Sequence of chain 49.A:
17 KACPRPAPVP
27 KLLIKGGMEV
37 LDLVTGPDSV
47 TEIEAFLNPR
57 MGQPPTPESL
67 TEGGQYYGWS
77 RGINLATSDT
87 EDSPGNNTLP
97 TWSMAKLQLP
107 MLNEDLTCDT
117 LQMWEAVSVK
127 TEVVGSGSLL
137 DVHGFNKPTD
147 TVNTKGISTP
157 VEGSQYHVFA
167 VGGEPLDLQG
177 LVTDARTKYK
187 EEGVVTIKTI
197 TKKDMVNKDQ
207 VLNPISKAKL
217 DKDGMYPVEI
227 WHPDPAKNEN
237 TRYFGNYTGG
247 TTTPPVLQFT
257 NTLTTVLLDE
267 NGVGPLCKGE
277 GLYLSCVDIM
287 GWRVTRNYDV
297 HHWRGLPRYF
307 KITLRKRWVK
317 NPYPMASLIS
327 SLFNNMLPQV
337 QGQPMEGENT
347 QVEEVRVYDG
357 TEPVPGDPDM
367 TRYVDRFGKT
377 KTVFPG

Sequence of chain 49.B:
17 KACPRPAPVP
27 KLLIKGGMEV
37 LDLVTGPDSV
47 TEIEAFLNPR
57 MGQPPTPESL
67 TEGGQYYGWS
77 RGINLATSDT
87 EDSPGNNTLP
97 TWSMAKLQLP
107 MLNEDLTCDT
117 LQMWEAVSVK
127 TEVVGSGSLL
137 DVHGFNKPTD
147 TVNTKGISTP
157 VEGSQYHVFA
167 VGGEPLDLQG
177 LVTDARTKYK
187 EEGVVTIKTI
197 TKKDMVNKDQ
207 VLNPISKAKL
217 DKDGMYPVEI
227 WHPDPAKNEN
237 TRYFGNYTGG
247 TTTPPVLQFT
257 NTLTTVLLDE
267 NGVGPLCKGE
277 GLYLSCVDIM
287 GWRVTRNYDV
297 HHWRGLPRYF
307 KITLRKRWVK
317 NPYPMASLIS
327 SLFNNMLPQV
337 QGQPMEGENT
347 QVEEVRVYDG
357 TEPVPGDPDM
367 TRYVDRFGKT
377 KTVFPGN

Binding-site contacts:
Ligand atom O1B contacts residue SER89 of chain 49.A at 3.1 Å (h-bond).
Ligand atom O8 contacts residue TYR72 of chain 49.A at 4.3 Å.
Ligand atom O3 contacts residue GLY78 of chain 49.A at 3.3 Å.
Ligand atom C1 contacts residue ARG77 of chain 49.A at 3.6 Å.
Ligand atom C6 contacts residue ASN93 of chain 49.A at 3.0 Å.
Ligand atom O1B contacts residue TYR72 of chain 49.A at 4.1 Å.
Ligand atom O1A contacts residue SER89 of chain 49.A at 3.1 Å (h-bond).
Ligand atom O4 contacts residue ASN80 of chain 49.A at 4.3 Å.
Ligand atom C6 contacts residue TYR72 of chain 49.A at 4.0 Å (hydrophobic).
Ligand atom O6 contacts residue ASN93 of chain 49.A at 3.0 Å (h-bond).
Ligand atom N5 contacts residue TYR72 of chain 49.A at 3.4 Å (h-bond).
Ligand atom O4 contacts residue HIS298 of chain 49.A at 2.7 Å (h-bond).
Ligand atom C3 contacts residue GLY78 of chain 49.A at 3.6 Å.
Ligand atom C1 contacts residue TYR72 of chain 49.A at 4.1 Å (hydrophobic).
Ligand atom O1A contacts residue LYS186 of chain 49.A at 2.8 Å (salt-bridge).
Ligand atom C2 contacts residue GLY78 of chain 49.A at 3.9 Å.
Ligand atom O4 contacts residue THR291 of chain 49.A at 3.5 Å.
Ligand atom O4 contacts residue ILE79 of chain 49.A at 4.0 Å.
Ligand atom C5 contacts residue TYR72 of chain 49.A at 3.9 Å (hydrophobic).
Ligand atom O1A contacts residue GLY78 of chain 49.A at 3.2 Å (h-bond).
Ligand atom C3 contacts residue GLY78 of chain 49.A at 4.0 Å.
Ligand atom C4 contacts residue TYR72 of chain 49.A at 3.8 Å (hydrophobic).
Ligand atom O1B contacts residue ARG77 of chain 49.A at 2.9 Å (salt-bridge).
Ligand atom C3 contacts residue HIS298 of chain 49.A at 3.6 Å.
Ligand atom C4 contacts residue HIS298 of chain 49.A at 3.2 Å.
Ligand atom O4 contacts residue GLY78 of chain 49.A at 3.1 Å.
Ligand atom O10 contacts residue THR291 of chain 49.A at 4.3 Å.
Ligand atom C11 contacts residue ASP85 of chain 49.B at 4.0 Å.
Ligand atom C1 contacts residue SER89 of chain 49.A at 3.5 Å.
Ligand atom C4 contacts residue GLY78 of chain 49.A at 3.4 Å.
Ligand atom O1A contacts residue ARG77 of chain 49.A at 3.2 Å (salt-bridge).
Ligand atom C5 contacts residue ASN93 of chain 49.A at 3.6 Å.
Ligand atom C4 contacts residue ASN93 of chain 49.A at 4.2 Å.
Ligand atom C3 contacts residue VAL296 of chain 49.A at 3.7 Å (hydrophobic).
Ligand atom C1 contacts residue LYS186 of chain 49.A at 3.9 Å.
Ligand atom O8 contacts residue ARG77 of chain 49.A at 3.2 Å (salt-bridge).
Ligand atom O4 contacts residue VAL296 of chain 49.A at 3.9 Å.
Ligand atom O1A contacts residue HIS298 of chain 49.A at 3.9 Å.
Ligand atom O1A contacts residue TYR72 of chain 49.A at 3.5 Å.
Ligand atom C1 contacts residue GLY78 of chain 49.A at 3.7 Å.

The small molecule below binds the protein below.
Small molecule (SMILES): CC(=O)N[C@@H]1[C@@H](O[C@@H]2O[C@H](CO)[C@H](O)[C@H](O[C@]3(C(=O)O)C[C@H](O)[C@@H](NC(C)=O)[C@H]([C@H](O)[C@H](O)CO)O3)[C@H]2O)[C@H](O)[C@@H](CO[C@]2(C(=O)O)C[C@H](O)[C@@H](NC(C)=O)[C@H]([C@H](O)[C@H](O)CO)O2)O[C@H]1O